Sequence of chain 1.B:
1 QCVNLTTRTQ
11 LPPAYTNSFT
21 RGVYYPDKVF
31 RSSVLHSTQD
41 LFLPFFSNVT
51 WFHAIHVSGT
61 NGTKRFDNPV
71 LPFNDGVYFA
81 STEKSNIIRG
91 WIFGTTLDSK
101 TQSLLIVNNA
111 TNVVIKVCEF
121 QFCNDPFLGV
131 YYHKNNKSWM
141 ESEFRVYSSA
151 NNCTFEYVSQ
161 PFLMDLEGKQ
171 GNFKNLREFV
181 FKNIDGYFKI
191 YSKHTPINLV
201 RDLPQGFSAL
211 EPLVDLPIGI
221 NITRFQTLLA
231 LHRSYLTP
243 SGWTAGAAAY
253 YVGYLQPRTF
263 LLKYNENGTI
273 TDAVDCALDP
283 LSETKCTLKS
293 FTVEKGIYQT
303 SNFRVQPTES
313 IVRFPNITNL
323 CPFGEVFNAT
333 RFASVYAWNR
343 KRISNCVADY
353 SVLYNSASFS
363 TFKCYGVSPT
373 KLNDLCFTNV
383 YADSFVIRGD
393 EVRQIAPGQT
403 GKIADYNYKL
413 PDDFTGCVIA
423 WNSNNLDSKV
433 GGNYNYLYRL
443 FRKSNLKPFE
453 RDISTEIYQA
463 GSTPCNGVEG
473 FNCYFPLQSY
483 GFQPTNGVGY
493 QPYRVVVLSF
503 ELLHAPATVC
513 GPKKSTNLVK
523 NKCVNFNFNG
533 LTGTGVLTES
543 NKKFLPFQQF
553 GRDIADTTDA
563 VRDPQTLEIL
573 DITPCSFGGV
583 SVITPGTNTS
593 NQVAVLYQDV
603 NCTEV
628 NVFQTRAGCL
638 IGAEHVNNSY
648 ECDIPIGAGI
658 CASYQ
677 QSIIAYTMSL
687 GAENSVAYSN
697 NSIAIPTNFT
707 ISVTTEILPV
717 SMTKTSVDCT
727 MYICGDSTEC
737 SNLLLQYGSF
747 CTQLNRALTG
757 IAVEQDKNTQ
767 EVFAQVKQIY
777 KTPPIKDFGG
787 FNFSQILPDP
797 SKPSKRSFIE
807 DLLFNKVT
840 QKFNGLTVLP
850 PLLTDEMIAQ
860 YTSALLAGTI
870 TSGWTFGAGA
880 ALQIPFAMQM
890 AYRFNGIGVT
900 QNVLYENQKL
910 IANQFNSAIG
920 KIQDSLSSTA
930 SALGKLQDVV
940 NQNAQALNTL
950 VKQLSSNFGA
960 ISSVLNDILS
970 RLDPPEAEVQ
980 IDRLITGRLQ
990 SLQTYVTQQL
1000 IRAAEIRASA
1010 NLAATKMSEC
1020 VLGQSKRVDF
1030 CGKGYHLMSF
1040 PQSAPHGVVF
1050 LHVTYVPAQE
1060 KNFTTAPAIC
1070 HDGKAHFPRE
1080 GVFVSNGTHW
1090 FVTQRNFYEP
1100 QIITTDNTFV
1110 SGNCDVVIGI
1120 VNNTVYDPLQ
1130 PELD

Binding-site contacts:
Ligand atom C7 contacts residue GLN567 of chain 1.B at 3.6 Å.
Ligand atom C2 contacts residue ASN318 of chain 1.B at 2.5 Å.
Ligand atom C8 contacts residue LEU569 of chain 1.B at 3.9 Å (hydrophobic).
Ligand atom C3 contacts residue ASN318 of chain 1.B at 3.8 Å.
Ligand atom C5 contacts residue ASN318 of chain 1.B at 3.7 Å.
Ligand atom N2 contacts residue GLN567 of chain 1.B at 3.2 Å (h-bond).
Ligand atom C7 contacts residue ASN318 of chain 1.B at 4.1 Å.
Ligand atom C4 contacts residue ASN318 of chain 1.B at 4.2 Å.
Ligand atom C8 contacts residue GLN567 of chain 1.B at 3.3 Å.
Ligand atom O5 contacts residue ASN318 of chain 1.B at 2.4 Å (h-bond).
Ligand atom N2 contacts residue ASN318 of chain 1.B at 2.9 Å (h-bond).
Ligand atom C2 contacts residue GLN567 of chain 1.B at 4.3 Å.
Ligand atom C1 contacts residue ASN318 of chain 1.B at 1.4 Å.

The small molecule below binds the protein below.
Small molecule (SMILES): CC(=O)N[C@@H]1[C@@H](O)[C@H](O)[C@@H](CO)O[C@H]1O